Sequence of chain 1.H:
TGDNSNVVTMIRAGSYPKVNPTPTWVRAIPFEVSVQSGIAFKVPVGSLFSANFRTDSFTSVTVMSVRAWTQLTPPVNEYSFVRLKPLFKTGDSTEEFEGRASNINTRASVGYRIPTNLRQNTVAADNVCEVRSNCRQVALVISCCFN

Sequence of chain 2.O:
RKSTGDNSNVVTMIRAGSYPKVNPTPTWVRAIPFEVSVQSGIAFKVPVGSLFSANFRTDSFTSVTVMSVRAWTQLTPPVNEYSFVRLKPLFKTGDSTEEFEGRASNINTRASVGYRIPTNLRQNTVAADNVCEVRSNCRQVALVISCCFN

Sequence of chain 2.J:
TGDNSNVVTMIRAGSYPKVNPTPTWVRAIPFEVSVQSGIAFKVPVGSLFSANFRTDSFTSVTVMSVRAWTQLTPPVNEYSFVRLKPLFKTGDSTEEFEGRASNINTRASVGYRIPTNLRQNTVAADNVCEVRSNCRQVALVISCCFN

Sequence of chain 2.A:
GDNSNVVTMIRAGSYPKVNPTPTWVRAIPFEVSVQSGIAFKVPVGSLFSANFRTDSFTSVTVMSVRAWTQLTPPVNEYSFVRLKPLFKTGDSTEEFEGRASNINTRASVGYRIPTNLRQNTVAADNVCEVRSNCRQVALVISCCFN

Binding-site contacts:
Ligand atom P contacts residue SER155 of chain 2.O at 3.6 Å.
Ligand atom O3' contacts residue THR36 of chain 2.A at 3.3 Å (h-bond).
Ligand atom C5' contacts residue ALA40 of chain 2.O at 3.5 Å (hydrophobic).
Ligand atom O2' contacts residue VAL38 of chain 2.O at 3.1 Å (h-bond).
Ligand atom P contacts residue ARG79 of chain 2.O at 4.1 Å.
Ligand atom O2' contacts residue THR36 of chain 2.A at 3.0 Å (h-bond).
Ligand atom OP1 contacts residue ARG79 of chain 2.O at 2.9 Å (salt-bridge).
Ligand atom OP1 contacts residue THR21 of chain 2.J at 4.0 Å.
Ligand atom C4' contacts residue ALA40 of chain 2.O at 4.0 Å (hydrophobic).
Ligand atom C4' contacts residue PRO35 of chain 2.A at 3.7 Å (hydrophobic).
Ligand atom C4' contacts residue ASN16 of chain 2.J at 3.4 Å.
Ligand atom C4' contacts residue ARG39 of chain 2.O at 4.0 Å.
Ligand atom O3' contacts residue SER17 of chain 2.J at 3.1 Å.
Ligand atom N3 contacts residue VAL38 of chain 2.O at 3.7 Å.
Ligand atom C4' contacts residue THR13 of chain 1.H at 3.6 Å.
Ligand atom C5' contacts residue ASN16 of chain 2.J at 3.2 Å.
Ligand atom C2' contacts residue VAL38 of chain 2.O at 3.8 Å (hydrophobic).
Ligand atom C2 contacts residue VAL38 of chain 2.O at 3.9 Å (hydrophobic).
Ligand atom OP1 contacts residue SER17 of chain 2.J at 3.2 Å.
Ligand atom C5' contacts residue SER17 of chain 2.J at 3.8 Å.
Ligand atom O4' contacts residue ASN16 of chain 2.J at 4.2 Å.
Ligand atom C5' contacts residue PRO35 of chain 2.A at 3.9 Å (hydrophobic).
Ligand atom C4' contacts residue VAL19 of chain 2.J at 3.9 Å (hydrophobic).
Ligand atom O3' contacts residue ALA40 of chain 2.O at 3.9 Å.
Ligand atom O5' contacts residue SER155 of chain 2.O at 4.0 Å.
Ligand atom P contacts residue SER17 of chain 2.J at 3.7 Å.
Ligand atom O2' contacts residue THR13 of chain 1.H at 3.0 Å.
Ligand atom O3' contacts residue SER155 of chain 2.O at 3.3 Å (h-bond).
Ligand atom O2' contacts residue SER155 of chain 2.O at 4.1 Å.
Ligand atom O4' contacts residue THR13 of chain 1.H at 4.1 Å.
Ligand atom C5' contacts residue ARG39 of chain 2.O at 4.2 Å.
Ligand atom O2' contacts residue ARG39 of chain 2.O at 3.7 Å.
Ligand atom OP1 contacts residue SER155 of chain 2.O at 2.9 Å (h-bond).
Ligand atom C5' contacts residue THR21 of chain 2.J at 3.6 Å.
Ligand atom C1' contacts residue VAL38 of chain 2.O at 3.9 Å (hydrophobic).
Ligand atom C3' contacts residue THR36 of chain 2.A at 4.0 Å.
Ligand atom C2' contacts residue THR36 of chain 2.A at 4.0 Å.
Ligand atom C4' contacts residue SER17 of chain 2.J at 4.0 Å.
Ligand atom C5' contacts residue THR36 of chain 2.A at 4.2 Å.
Ligand atom C5' contacts residue SER155 of chain 2.O at 3.5 Å.

This small molecule binds to this protein.
Small molecule (SMILES): Nc1ncnc2c1ncn2[C@@H]1O[C@H](CO[P](=O)(O)O[C@H]2[C@@H](O)[C@H](n3cnc4c(N)ncnc43)O[C@@H]2CO[P](=O)(O)O[C@H]2[C@@H](O)[C@H](n3cnc4c(N)ncnc43)O[C@@H]2CO[P](=O)(O)O[C@H]2[C@@H](O)[C@H](n3cnc4c(N)ncnc43)O[C@@H]2CO[P](=O)(O)O[C@H]2[C@@H](O)[C@H](n3cnc4c(N)ncnc43)O[C@@H]2CO[P](=O)(O)O[C@H]2[C@@H](O)[C@H](n3cnc4c(N)ncnc43)O[C@@H]2CO[P](=O)(O)O[C@H]2[C@@H](O)[C@H](n3cnc4c(N)ncnc43)O[C@@H]2COP(=O)=O)[C@@H](O)[C@H]1O